Binding-site contacts:
Ligand atom F3 contacts residue LEU81 of chain 18.A at 3.9 Å.
Ligand atom F1 contacts residue HLT1 of chain 9.H at 1.2 Å.
Ligand atom BR contacts residue LEU81 of chain 18.A at 4.2 Å.
Ligand atom F2 contacts residue SER27 of chain 9.A at 4.4 Å.
Ligand atom F3 contacts residue LEU81 of chain 9.A at 3.4 Å.
Ligand atom C2 contacts residue LEU81 of chain 9.A at 4.4 Å (hydrophobic).
Ligand atom C2 contacts residue HLT1 of chain 9.H at 1.3 Å.
Ligand atom BR contacts residue HLT1 of chain 9.H at 1.2 Å.
Ligand atom F1 contacts residue SER27 of chain 9.A at 4.0 Å.
Ligand atom C1 contacts residue HLT1 of chain 9.H at 0.8 Å.
Ligand atom C1 contacts residue LEU24 of chain 9.A at 4.5 Å (hydrophobic).
Ligand atom F3 contacts residue HLT1 of chain 9.H at 1.5 Å.
Ligand atom CL contacts residue HLT1 of chain 9.H at 2.2 Å.
Ligand atom CL contacts residue LEU81 of chain 9.A at 3.6 Å.
Ligand atom C2 contacts residue LEU24 of chain 9.A at 4.3 Å (hydrophobic).
Ligand atom F2 contacts residue HLT1 of chain 9.H at 0.8 Å.
Ligand atom BR contacts residue SER27 of chain 18.A at 3.8 Å.
Ligand atom BR contacts residue LEU24 of chain 18.A at 3.1 Å.
Ligand atom BR contacts residue TYR28 of chain 18.A at 4.0 Å.
Ligand atom F1 contacts residue ARG59 of chain 9.A at 4.5 Å.
Ligand atom CL contacts residue TYR28 of chain 18.A at 3.3 Å.
Ligand atom CL contacts residue LEU24 of chain 9.A at 4.0 Å.
Ligand atom F1 contacts residue LEU24 of chain 9.A at 3.3 Å.
Ligand atom F3 contacts residue LEU24 of chain 9.A at 4.1 Å.

This protein binds this small molecule.
Small molecule (SMILES): FC(F)(F)[C@H](Cl)Br

Sequence of chain 18.A:
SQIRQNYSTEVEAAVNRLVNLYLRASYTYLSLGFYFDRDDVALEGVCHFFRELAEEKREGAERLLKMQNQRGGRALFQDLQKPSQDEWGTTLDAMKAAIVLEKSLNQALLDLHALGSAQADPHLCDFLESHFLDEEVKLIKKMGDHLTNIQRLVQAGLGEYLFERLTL

Sequence of chain 9.A:
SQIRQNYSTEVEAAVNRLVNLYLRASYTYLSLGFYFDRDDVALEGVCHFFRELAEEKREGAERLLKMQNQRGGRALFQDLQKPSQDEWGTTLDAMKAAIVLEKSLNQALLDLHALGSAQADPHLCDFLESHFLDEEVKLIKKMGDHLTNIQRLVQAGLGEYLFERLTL